The protein below binds the small molecule below.
Small molecule (SMILES): CC(=O)N[C@@H]1[C@@H](O)[C@H](O)[C@@H](CO)O[C@H]1O

Binding-site contacts:
Ligand atom O7 contacts residue ASN348 of chain 1.A at 3.6 Å.
Ligand atom C7 contacts residue GLY424 of chain 1.A at 3.8 Å.
Ligand atom O7 contacts residue GLY424 of chain 1.A at 4.0 Å.
Ligand atom C5 contacts residue ASN348 of chain 1.A at 3.6 Å.
Ligand atom C8 contacts residue GLY424 of chain 1.A at 3.5 Å.
Ligand atom C3 contacts residue ASN348 of chain 1.A at 3.8 Å.
Ligand atom C3 contacts residue TRP427 of chain 1.A at 4.0 Å (hydrophobic).
Ligand atom C8 contacts residue LEU425 of chain 1.A at 3.8 Å (hydrophobic).
Ligand atom C4 contacts residue ASN348 of chain 1.A at 4.1 Å.
Ligand atom C7 contacts residue GLY407 of chain 1.A at 4.2 Å.
Ligand atom O4 contacts residue TRP427 of chain 1.A at 4.0 Å.
Ligand atom O3 contacts residue SER426 of chain 1.A at 4.4 Å.
Ligand atom N2 contacts residue ASN348 of chain 1.A at 3.0 Å (h-bond).
Ligand atom O7 contacts residue GLY407 of chain 1.A at 3.2 Å.
Ligand atom C7 contacts residue HIS406 of chain 1.A at 4.0 Å.
Ligand atom C1 contacts residue ASN348 of chain 1.A at 1.4 Å.
Ligand atom O5 contacts residue ASN348 of chain 1.A at 2.4 Å (h-bond).
Ligand atom C8 contacts residue GLY407 of chain 1.A at 4.2 Å.
Ligand atom O3 contacts residue TRP427 of chain 1.A at 3.6 Å.
Ligand atom C8 contacts residue GLY345 of chain 1.A at 3.7 Å.
Ligand atom C8 contacts residue HIS406 of chain 1.A at 3.2 Å.
Ligand atom C7 contacts residue ASN348 of chain 1.A at 3.6 Å.
Ligand atom N2 contacts residue GLY345 of chain 1.A at 4.0 Å.
Ligand atom C7 contacts residue GLY345 of chain 1.A at 4.0 Å.
Ligand atom C2 contacts residue ASN348 of chain 1.A at 2.5 Å.
Ligand atom C8 contacts residue LEU344 of chain 1.A at 3.6 Å (hydrophobic).
Ligand atom O7 contacts residue HIS406 of chain 1.A at 3.6 Å.

Sequence of chain 1.A:
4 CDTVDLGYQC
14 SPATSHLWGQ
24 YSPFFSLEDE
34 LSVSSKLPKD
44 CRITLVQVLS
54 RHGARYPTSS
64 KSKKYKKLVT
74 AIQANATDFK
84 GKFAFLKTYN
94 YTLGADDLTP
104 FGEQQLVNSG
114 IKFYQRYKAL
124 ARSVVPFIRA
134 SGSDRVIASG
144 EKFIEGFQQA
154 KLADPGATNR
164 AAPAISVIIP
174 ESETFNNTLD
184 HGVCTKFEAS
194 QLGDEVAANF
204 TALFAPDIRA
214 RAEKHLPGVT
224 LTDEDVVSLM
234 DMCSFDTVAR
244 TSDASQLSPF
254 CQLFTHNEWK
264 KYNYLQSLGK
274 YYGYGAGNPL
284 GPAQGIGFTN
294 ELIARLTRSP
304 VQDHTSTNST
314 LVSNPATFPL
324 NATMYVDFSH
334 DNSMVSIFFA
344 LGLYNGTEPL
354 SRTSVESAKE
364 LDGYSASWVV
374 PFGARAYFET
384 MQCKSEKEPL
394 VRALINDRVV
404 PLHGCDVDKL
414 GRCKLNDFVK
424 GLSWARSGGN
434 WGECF